The small molecule below binds the protein below.
Small molecule (SMILES): C[C@H](N)C(=O)O

Sequence of chain 1.A:
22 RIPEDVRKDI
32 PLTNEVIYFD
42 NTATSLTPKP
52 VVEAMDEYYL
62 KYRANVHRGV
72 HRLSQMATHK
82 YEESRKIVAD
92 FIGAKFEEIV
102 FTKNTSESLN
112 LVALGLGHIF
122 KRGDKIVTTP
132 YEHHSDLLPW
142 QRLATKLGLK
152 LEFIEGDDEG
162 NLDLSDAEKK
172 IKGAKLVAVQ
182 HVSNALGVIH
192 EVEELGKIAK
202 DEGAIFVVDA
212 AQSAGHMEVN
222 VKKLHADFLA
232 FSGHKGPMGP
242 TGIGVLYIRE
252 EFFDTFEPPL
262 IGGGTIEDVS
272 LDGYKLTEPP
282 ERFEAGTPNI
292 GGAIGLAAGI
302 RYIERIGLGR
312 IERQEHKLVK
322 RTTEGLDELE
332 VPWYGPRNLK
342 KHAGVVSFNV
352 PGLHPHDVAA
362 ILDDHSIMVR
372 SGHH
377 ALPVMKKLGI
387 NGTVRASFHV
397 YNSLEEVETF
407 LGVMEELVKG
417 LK

Sequence of chain 1.B:
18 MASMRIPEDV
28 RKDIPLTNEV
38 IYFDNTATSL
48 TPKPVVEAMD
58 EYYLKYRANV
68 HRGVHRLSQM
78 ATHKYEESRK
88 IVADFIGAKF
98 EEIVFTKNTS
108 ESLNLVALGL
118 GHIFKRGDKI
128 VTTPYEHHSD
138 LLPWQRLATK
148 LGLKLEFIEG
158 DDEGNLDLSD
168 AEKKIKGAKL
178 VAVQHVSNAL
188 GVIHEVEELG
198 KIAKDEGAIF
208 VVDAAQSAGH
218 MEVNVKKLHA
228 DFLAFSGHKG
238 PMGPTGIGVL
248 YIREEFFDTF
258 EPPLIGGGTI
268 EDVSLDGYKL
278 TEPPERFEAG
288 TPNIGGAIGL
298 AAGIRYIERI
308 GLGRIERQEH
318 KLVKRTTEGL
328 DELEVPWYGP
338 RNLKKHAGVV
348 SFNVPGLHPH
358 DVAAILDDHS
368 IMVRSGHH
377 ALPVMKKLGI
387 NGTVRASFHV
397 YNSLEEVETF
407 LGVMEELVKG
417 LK

Binding-site contacts:
Ligand atom C contacts residue ASN185 of chain 1.B at 4.2 Å.
Ligand atom C contacts residue THR43 of chain 1.B at 3.8 Å.
Ligand atom O contacts residue ALA44 of chain 1.B at 3.2 Å.
Ligand atom CA contacts residue THR43 of chain 1.B at 3.5 Å.
Ligand atom CB contacts residue PLP1 of chain 1.E at 3.2 Å.
Ligand atom N contacts residue PLP1 of chain 1.E at 1.5 Å.
Ligand atom N contacts residue HIS134 of chain 1.B at 3.4 Å.
Ligand atom OXT contacts residue PLP1 of chain 1.E at 4.3 Å.
Ligand atom CB contacts residue THR288 of chain 1.A at 4.0 Å.
Ligand atom N contacts residue THR43 of chain 1.B at 4.2 Å.
Ligand atom CA contacts residue GLN213 of chain 1.B at 4.3 Å.
Ligand atom CB contacts residue LYS236 of chain 1.B at 3.9 Å.
Ligand atom OXT contacts residue ASN185 of chain 1.B at 3.2 Å (h-bond).
Ligand atom C contacts residue ARG391 of chain 1.B at 3.6 Å.
Ligand atom CA contacts residue PLP1 of chain 1.E at 2.6 Å.
Ligand atom OXT contacts residue ARG391 of chain 1.B at 3.1 Å (salt-bridge).
Ligand atom OXT contacts residue THR43 of chain 1.B at 3.9 Å.
Ligand atom CA contacts residue LYS236 of chain 1.B at 3.1 Å.
Ligand atom CB contacts residue ALA44 of chain 1.B at 4.0 Å (hydrophobic).
Ligand atom CB contacts residue ASN66 of chain 1.A at 3.8 Å.
Ligand atom CA contacts residue ALA44 of chain 1.B at 4.0 Å (hydrophobic).
Ligand atom CA contacts residue HIS134 of chain 1.B at 4.4 Å.
Ligand atom O contacts residue ARG371 of chain 1.B at 4.3 Å.
Ligand atom CB contacts residue THR43 of chain 1.B at 4.4 Å.
Ligand atom O contacts residue THR43 of chain 1.B at 3.9 Å.
Ligand atom N contacts residue LYS236 of chain 1.B at 2.5 Å (salt-bridge).
Ligand atom C contacts residue PLP1 of chain 1.E at 4.0 Å.
Ligand atom O contacts residue ARG391 of chain 1.B at 3.0 Å (salt-bridge).
Ligand atom OXT contacts residue HIS375 of chain 1.B at 3.7 Å.
Ligand atom C contacts residue LYS236 of chain 1.B at 4.4 Å.
Ligand atom N contacts residue GLN213 of chain 1.B at 4.0 Å.
Ligand atom C contacts residue ALA44 of chain 1.B at 3.9 Å (hydrophobic).
Ligand atom N contacts residue ASN185 of chain 1.B at 4.2 Å.